Binding-site contacts:
Ligand atom O6 contacts residue ASN634 of chain 1.B at 3.4 Å.
Ligand atom N2 contacts residue ASN658 of chain 1.B at 2.9 Å (h-bond).
Ligand atom C7 contacts residue ASN658 of chain 1.B at 3.5 Å.
Ligand atom C1 contacts residue THR660 of chain 1.B at 3.5 Å.
Ligand atom C1 contacts residue LEU661 of chain 1.B at 3.8 Å (hydrophobic).
Ligand atom C8 contacts residue ASN658 of chain 1.B at 3.9 Å.
Ligand atom O5 contacts residue ASN658 of chain 1.B at 2.3 Å (h-bond).
Ligand atom O7 contacts residue ASN658 of chain 1.B at 3.8 Å.
Ligand atom C2 contacts residue ASN634 of chain 1.B at 3.9 Å.
Ligand atom C5 contacts residue ASN658 of chain 1.B at 3.6 Å.
Ligand atom C1 contacts residue ASN658 of chain 1.B at 1.4 Å.
Ligand atom C5 contacts residue ASN634 of chain 1.B at 4.1 Å.
Ligand atom C2 contacts residue ASN658 of chain 1.B at 2.4 Å.
Ligand atom C4 contacts residue ASN658 of chain 1.B at 4.2 Å.
Ligand atom C3 contacts residue ASN658 of chain 1.B at 3.8 Å.
Ligand atom O5 contacts residue THR660 of chain 1.B at 4.4 Å.
Ligand atom C1 contacts residue ASN634 of chain 1.B at 3.2 Å.
Ligand atom N2 contacts residue THR660 of chain 1.B at 4.3 Å.
Ligand atom C5 contacts residue LEU661 of chain 1.B at 4.4 Å (hydrophobic).
Ligand atom O6 contacts residue LEU638 of chain 1.B at 3.7 Å.
Ligand atom O6 contacts residue LEU661 of chain 1.B at 4.1 Å.
Ligand atom O5 contacts residue LEU661 of chain 1.B at 3.7 Å.
Ligand atom C6 contacts residue ASN634 of chain 1.B at 3.9 Å.
Ligand atom O5 contacts residue ASN634 of chain 1.B at 3.0 Å (h-bond).
Ligand atom C2 contacts residue THR660 of chain 1.B at 4.5 Å.

The protein below binds the small molecule below.
Small molecule (SMILES): CC(=O)N[C@@H]1[C@@H](O)[C@H](O)[C@@H](CO)O[C@H]1O

Sequence of chain 1.B:
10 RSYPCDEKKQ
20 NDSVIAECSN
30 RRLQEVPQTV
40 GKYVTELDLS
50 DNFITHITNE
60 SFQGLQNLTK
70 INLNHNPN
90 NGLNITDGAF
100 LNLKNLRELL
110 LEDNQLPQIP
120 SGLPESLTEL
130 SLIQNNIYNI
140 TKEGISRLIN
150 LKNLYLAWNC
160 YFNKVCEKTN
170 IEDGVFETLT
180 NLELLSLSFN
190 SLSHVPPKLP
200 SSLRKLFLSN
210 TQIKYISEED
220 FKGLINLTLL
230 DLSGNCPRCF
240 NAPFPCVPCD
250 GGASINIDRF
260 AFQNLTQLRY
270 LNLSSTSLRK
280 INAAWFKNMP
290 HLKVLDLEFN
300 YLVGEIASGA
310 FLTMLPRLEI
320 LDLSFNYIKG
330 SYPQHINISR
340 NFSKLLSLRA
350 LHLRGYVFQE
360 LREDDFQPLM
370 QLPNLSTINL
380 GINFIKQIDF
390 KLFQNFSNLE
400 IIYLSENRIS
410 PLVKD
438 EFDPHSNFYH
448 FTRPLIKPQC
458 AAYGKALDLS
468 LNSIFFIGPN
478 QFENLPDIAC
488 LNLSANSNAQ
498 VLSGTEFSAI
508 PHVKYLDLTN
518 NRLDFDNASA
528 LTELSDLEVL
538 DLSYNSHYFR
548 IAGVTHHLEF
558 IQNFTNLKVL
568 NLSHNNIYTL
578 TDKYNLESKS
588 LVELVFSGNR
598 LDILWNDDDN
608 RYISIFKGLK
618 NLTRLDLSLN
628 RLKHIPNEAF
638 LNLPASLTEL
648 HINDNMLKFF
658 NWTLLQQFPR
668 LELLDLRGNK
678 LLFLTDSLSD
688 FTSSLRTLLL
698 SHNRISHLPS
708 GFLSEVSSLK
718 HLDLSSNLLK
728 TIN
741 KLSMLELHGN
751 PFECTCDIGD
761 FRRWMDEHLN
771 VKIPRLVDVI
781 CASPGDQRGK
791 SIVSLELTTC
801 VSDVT